Binding-site contacts:
Ligand atom C21 contacts residue H4B1 of chain 1.I at 3.5 Å.
Ligand atom C08 contacts residue HEM1 of chain 1.H at 3.7 Å.
Ligand atom N02 contacts residue HEM1 of chain 1.H at 3.4 Å.
Ligand atom C07 contacts residue GLY290 of chain 1.B at 3.7 Å.
Ligand atom C08 contacts residue VAL271 of chain 1.B at 3.8 Å (hydrophobic).
Ligand atom C14 contacts residue ARG185 of chain 1.B at 3.6 Å.
Ligand atom C07 contacts residue HEM1 of chain 1.H at 3.3 Å.
Ligand atom C04 contacts residue HEM1 of chain 1.H at 3.9 Å.
Ligand atom N02 contacts residue TRP291 of chain 1.B at 2.8 Å (h-bond).
Ligand atom F13 contacts residue GLN182 of chain 1.B at 3.7 Å.
Ligand atom C16 contacts residue HEM1 of chain 1.H at 3.6 Å.
Ligand atom F13 contacts residue TYR266 of chain 1.B at 2.9 Å.
Ligand atom C02 contacts residue TRP291 of chain 1.B at 3.7 Å (hydrophobic).
Ligand atom C16 contacts residue GLN182 of chain 1.B at 3.9 Å.
Ligand atom C07 contacts residue PHE288 of chain 1.B at 3.6 Å (hydrophobic).
Ligand atom N20 contacts residue H4B1 of chain 1.I at 3.7 Å.
Ligand atom C14 contacts residue GLN182 of chain 1.B at 3.4 Å.
Ligand atom N01 contacts residue GLU296 of chain 1.B at 2.6 Å (salt-bridge).
Ligand atom F12 contacts residue PRO269 of chain 1.B at 3.8 Å.
Ligand atom F12 contacts residue TYR292 of chain 1.B at 3.1 Å.
Ligand atom C05 contacts residue VAL271 of chain 1.B at 3.6 Å (hydrophobic).
Ligand atom N02 contacts residue GLU296 of chain 1.B at 2.7 Å (salt-bridge).
Ligand atom F12 contacts residue TYR266 of chain 1.B at 3.9 Å.
Ligand atom C03 contacts residue HEM1 of chain 1.H at 3.2 Å.
Ligand atom C12 contacts residue GLN182 of chain 1.B at 3.5 Å.
Ligand atom C15 contacts residue GLN182 of chain 1.B at 3.4 Å.
Ligand atom C02 contacts residue HEM1 of chain 1.H at 3.7 Å.
Ligand atom C09 contacts residue GLU296 of chain 1.B at 3.8 Å.
Ligand atom C06 contacts residue GLU296 of chain 1.B at 3.4 Å.
Ligand atom C02 contacts residue GLU296 of chain 1.B at 3.5 Å.
Ligand atom C17 contacts residue GLN182 of chain 1.B at 3.6 Å.
Ligand atom C03 contacts residue TRP291 of chain 1.B at 3.9 Å (hydrophobic).
Ligand atom C17 contacts residue HEM1 of chain 1.H at 3.9 Å.
Ligand atom C13 contacts residue GLN182 of chain 1.B at 3.4 Å.
Ligand atom N02 contacts residue MET293 of chain 1.B at 3.9 Å.
Ligand atom C21 contacts residue MET40 of chain 1.B at 3.6 Å (hydrophobic).
Ligand atom N02 contacts residue TYR292 of chain 1.B at 3.7 Å.
Ligand atom C08 contacts residue GLU296 of chain 1.B at 3.4 Å.
Ligand atom F13 contacts residue ARG185 of chain 1.B at 3.0 Å.
Ligand atom F12 contacts residue GLN182 of chain 1.B at 3.9 Å.

This protein binds this small molecule.
Small molecule (SMILES): CNCC#Cc1cc(F)c(F)c(CCc2cc(C)cc(N)n2)c1

Sequence of chain 1.B:
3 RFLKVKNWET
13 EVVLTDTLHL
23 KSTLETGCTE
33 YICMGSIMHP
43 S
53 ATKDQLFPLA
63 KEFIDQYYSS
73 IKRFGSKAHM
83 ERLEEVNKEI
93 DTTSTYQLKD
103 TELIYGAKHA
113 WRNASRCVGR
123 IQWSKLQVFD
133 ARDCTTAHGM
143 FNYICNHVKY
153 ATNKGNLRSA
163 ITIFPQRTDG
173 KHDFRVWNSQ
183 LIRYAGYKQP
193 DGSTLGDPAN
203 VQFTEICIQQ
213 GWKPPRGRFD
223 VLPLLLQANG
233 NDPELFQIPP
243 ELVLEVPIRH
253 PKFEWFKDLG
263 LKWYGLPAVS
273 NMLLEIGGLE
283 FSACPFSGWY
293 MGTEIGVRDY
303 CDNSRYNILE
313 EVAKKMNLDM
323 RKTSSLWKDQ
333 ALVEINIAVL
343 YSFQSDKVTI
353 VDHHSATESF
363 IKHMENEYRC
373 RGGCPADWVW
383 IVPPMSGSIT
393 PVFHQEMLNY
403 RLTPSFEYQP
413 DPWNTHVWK